A protein and the small-molecule ligand that binds it are described below.
Small molecule (SMILES): C#CCNC(=O)c1cc(Nc2cc(C3CC3)[nH]n2)nc(N2CCN(C(=O)c3ccc(O[S+](=O)=O)cc3)CC2)n1

Sequence of chain 1.B:
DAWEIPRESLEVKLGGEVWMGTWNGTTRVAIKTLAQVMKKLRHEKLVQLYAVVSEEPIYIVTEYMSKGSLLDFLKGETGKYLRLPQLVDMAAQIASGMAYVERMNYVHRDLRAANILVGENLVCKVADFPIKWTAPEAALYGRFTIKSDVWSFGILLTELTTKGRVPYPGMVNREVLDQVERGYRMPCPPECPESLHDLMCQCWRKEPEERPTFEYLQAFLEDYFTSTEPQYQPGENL

Binding-site contacts:
Ligand atom C8 contacts residue SER92 of chain 1.B at 3.5 Å.
Ligand atom N6 contacts residue GLU89 of chain 1.B at 3.2 Å (salt-bridge).
Ligand atom O5 contacts residue LYS45 of chain 1.B at 2.5 Å (salt-bridge).
Ligand atom C2 contacts residue LEU23 of chain 1.B at 3.8 Å (hydrophobic).
Ligand atom N5 contacts residue GLU89 of chain 1.B at 2.9 Å (salt-bridge).
Ligand atom C10 contacts residue ALA43 of chain 1.B at 3.7 Å (hydrophobic).
Ligand atom C7 contacts residue SER92 of chain 1.B at 3.1 Å.
Ligand atom S1 contacts residue LYS45 of chain 1.B at 1.5 Å (salt-bridge).
Ligand atom C1 contacts residue GLY94 of chain 1.B at 3.5 Å.
Ligand atom N5 contacts residue THR88 of chain 1.B at 3.6 Å.
Ligand atom N5 contacts residue LEU143 of chain 1.B at 3.4 Å.
Ligand atom C4 contacts residue LEU23 of chain 1.B at 3.6 Å (hydrophobic).
Ligand atom O3 contacts residue VAL31 of chain 1.B at 3.7 Å.
Ligand atom C1 contacts residue MET91 of chain 1.B at 3.2 Å (hydrophobic).
Ligand atom C4 contacts residue MET91 of chain 1.B at 3.3 Å (hydrophobic).
Ligand atom N4 contacts residue MET91 of chain 1.B at 2.7 Å (h-bond).
Ligand atom C12 contacts residue THR88 of chain 1.B at 3.3 Å.
Ligand atom C1 contacts residue LEU23 of chain 1.B at 3.6 Å (hydrophobic).
Ligand atom N6 contacts residue MET91 of chain 1.B at 3.0 Å (h-bond).
Ligand atom C11 contacts residue LEU143 of chain 1.B at 3.5 Å (hydrophobic).
Ligand atom O3 contacts residue GLY24 of chain 1.B at 3.2 Å.
Ligand atom N6 contacts residue TYR90 of chain 1.B at 3.7 Å.
Ligand atom C8 contacts residue LYS93 of chain 1.B at 3.6 Å.
Ligand atom C9 contacts residue MET91 of chain 1.B at 3.6 Å (hydrophobic).
Ligand atom C2 contacts residue GLY94 of chain 1.B at 3.4 Å.
Ligand atom C6 contacts residue SER92 of chain 1.B at 3.3 Å.
Ligand atom N3 contacts residue GLY94 of chain 1.B at 3.7 Å.
Ligand atom C10 contacts residue LEU143 of chain 1.B at 3.7 Å (hydrophobic).
Ligand atom O2 contacts residue LYS45 of chain 1.B at 2.4 Å (salt-bridge).
Ligand atom N3 contacts residue SER92 of chain 1.B at 3.1 Å (h-bond).
Ligand atom C5 contacts residue LEU23 of chain 1.B at 3.7 Å (hydrophobic).
Ligand atom C23 contacts residue LYS45 of chain 1.B at 2.8 Å.
Ligand atom C24 contacts residue LYS45 of chain 1.B at 3.2 Å.
Ligand atom C11 contacts residue ALA43 of chain 1.B at 3.5 Å (hydrophobic).
Ligand atom O4 contacts residue LYS45 of chain 1.B at 2.6 Å (salt-bridge).
Ligand atom N6 contacts residue LEU143 of chain 1.B at 3.4 Å.
Ligand atom C19 contacts residue VAL31 of chain 1.B at 3.5 Å (hydrophobic).
Ligand atom N5 contacts residue ALA43 of chain 1.B at 3.6 Å.
Ligand atom C20 contacts residue VAL31 of chain 1.B at 3.7 Å (hydrophobic).
Ligand atom C9 contacts residue LEU143 of chain 1.B at 3.6 Å (hydrophobic).